Binding-site contacts:
Ligand atom C3 contacts residue ASN144 of chain 1.A at 3.8 Å.
Ligand atom C2 contacts residue ASN144 of chain 1.A at 2.5 Å.
Ligand atom O5 contacts residue PRO148 of chain 1.A at 3.5 Å.
Ligand atom C7 contacts residue ASN144 of chain 1.A at 3.4 Å.
Ligand atom O7 contacts residue ASN144 of chain 1.A at 3.5 Å (h-bond).
Ligand atom C8 contacts residue MET122 of chain 1.A at 3.7 Å (hydrophobic).
Ligand atom C7 contacts residue THR125 of chain 1.A at 4.5 Å.
Ligand atom C1 contacts residue PRO148 of chain 1.A at 4.0 Å (hydrophobic).
Ligand atom C5 contacts residue ASN144 of chain 1.A at 3.7 Å.
Ligand atom C5 contacts residue PRO148 of chain 1.A at 3.6 Å (hydrophobic).
Ligand atom O5 contacts residue ASN144 of chain 1.A at 2.4 Å (h-bond).
Ligand atom C8 contacts residue ASN144 of chain 1.A at 4.5 Å.
Ligand atom C8 contacts residue THR125 of chain 1.A at 4.0 Å.
Ligand atom O7 contacts residue THR125 of chain 1.A at 4.0 Å.
Ligand atom N2 contacts residue ASN144 of chain 1.A at 2.9 Å (h-bond).
Ligand atom C6 contacts residue PRO148 of chain 1.A at 3.7 Å (hydrophobic).
Ligand atom C1 contacts residue ASN144 of chain 1.A at 1.4 Å.
Ligand atom C4 contacts residue ASN144 of chain 1.A at 4.2 Å.

Sequence of chain 1.A:
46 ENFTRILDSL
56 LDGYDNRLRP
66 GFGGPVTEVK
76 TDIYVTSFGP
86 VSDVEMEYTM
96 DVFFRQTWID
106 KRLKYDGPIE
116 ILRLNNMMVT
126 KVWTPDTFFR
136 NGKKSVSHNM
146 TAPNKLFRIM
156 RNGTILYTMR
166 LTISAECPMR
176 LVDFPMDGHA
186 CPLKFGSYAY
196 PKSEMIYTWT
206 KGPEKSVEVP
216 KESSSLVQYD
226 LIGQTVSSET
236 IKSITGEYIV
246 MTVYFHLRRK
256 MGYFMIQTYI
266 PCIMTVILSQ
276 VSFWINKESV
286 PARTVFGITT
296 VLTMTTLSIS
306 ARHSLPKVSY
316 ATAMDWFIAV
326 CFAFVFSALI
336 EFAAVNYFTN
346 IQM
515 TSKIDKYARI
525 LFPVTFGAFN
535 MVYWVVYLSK

This small molecule binds to this protein.
Small molecule (SMILES): CC(=O)N[C@H]1[C@H](O[C@H]2[C@H](O)[C@@H](NC(C)=O)CO[C@@H]2CO)O[C@H](CO)[C@@H](O[C@@H]2O[C@H](CO)[C@@H](O)[C@H](O)[C@@H]2O)[C@@H]1O